Sequence of chain 1.B:
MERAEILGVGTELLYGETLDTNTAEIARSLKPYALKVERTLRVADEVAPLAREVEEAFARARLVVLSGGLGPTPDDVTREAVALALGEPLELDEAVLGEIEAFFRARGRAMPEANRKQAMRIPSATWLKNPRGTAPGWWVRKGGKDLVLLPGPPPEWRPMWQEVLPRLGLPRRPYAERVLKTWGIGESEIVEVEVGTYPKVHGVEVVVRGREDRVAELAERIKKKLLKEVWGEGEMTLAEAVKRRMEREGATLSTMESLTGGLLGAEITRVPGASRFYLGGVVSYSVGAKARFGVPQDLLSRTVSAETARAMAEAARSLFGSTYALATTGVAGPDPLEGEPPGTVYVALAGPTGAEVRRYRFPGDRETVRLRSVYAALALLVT

Sequence of chain 1.A:
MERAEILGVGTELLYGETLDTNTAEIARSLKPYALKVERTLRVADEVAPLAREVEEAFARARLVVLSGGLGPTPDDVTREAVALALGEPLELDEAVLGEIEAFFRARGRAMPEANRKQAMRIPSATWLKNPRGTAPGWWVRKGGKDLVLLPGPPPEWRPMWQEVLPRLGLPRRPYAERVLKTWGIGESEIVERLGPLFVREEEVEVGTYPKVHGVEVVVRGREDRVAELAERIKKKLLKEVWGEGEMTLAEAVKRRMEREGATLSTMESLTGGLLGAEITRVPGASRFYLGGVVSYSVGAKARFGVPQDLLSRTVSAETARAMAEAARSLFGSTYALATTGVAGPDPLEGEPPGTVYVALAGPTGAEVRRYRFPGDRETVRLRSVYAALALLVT

Binding-site contacts:
Ligand atom C6 contacts residue TYR296 of chain 1.B at 3.8 Å (hydrophobic).
Ligand atom O8 contacts residue SER269 of chain 1.B at 2.8 Å (h-bond).
Ligand atom O5' contacts residue SER286 of chain 1.A at 3.6 Å.
Ligand atom O3P contacts residue GLY284 of chain 1.A at 2.8 Å (h-bond).
Ligand atom O7 contacts residue GLY341 of chain 1.B at 2.8 Å (h-bond).
Ligand atom O2P contacts residue GLY284 of chain 1.A at 3.2 Å (h-bond).
Ligand atom C7 contacts residue THR340 of chain 1.B at 3.4 Å.
Ligand atom P contacts residue SER286 of chain 1.A at 3.6 Å.
Ligand atom O1P contacts residue SER286 of chain 1.A at 3.3 Å (h-bond).
Ligand atom C2 contacts residue GLY341 of chain 1.B at 3.0 Å.
Ligand atom C7 contacts residue GLY341 of chain 1.B at 3.3 Å.
Ligand atom O2P contacts residue SER286 of chain 1.A at 2.8 Å (h-bond).
Ligand atom C7 contacts residue LEU270 of chain 1.B at 3.6 Å (hydrophobic).
Ligand atom O2' contacts residue GLY344 of chain 1.B at 3.7 Å.
Ligand atom C4 contacts residue TYR296 of chain 1.B at 3.7 Å (hydrophobic).
Ligand atom C5 contacts residue TYR296 of chain 1.B at 3.4 Å (hydrophobic).
Ligand atom O1P contacts residue ARG377 of chain 1.B at 2.8 Å (salt-bridge).
Ligand atom O3' contacts residue VAL342 of chain 1.B at 3.6 Å.
Ligand atom O2P contacts residue ALA285 of chain 1.A at 3.4 Å (h-bond).
Ligand atom P contacts residue GLY284 of chain 1.A at 3.4 Å.
Ligand atom O8 contacts residue THR340 of chain 1.B at 2.8 Å (h-bond).
Ligand atom C7 contacts residue SER269 of chain 1.B at 2.6 Å.
Ligand atom O3P contacts residue ARG377 of chain 1.B at 2.9 Å (salt-bridge).
Ligand atom O8 contacts residue LYS301 of chain 1.B at 3.6 Å.
Ligand atom O3' contacts residue GLY344 of chain 1.B at 3.0 Å (h-bond).
Ligand atom O2' contacts residue ALA343 of chain 1.B at 3.0 Å (h-bond).
Ligand atom O3P contacts residue PRO283 of chain 1.A at 3.4 Å.
Ligand atom C3 contacts residue SER269 of chain 1.B at 3.3 Å.
Ligand atom P contacts residue ALA285 of chain 1.A at 3.7 Å.
Ligand atom O7 contacts residue SER269 of chain 1.B at 2.6 Å (h-bond).
Ligand atom P contacts residue ARG377 of chain 1.B at 3.5 Å.
Ligand atom C2 contacts residue LEU348 of chain 1.B at 3.6 Å (hydrophobic).
Ligand atom C3 contacts residue GLY341 of chain 1.B at 3.6 Å.
Ligand atom O7 contacts residue LEU270 of chain 1.B at 3.0 Å (h-bond).
Ligand atom C3 contacts residue LEU270 of chain 1.B at 3.8 Å (hydrophobic).
Ligand atom O1P contacts residue TYR296 of chain 1.B at 2.7 Å (h-bond).
Ligand atom O3' contacts residue ASP346 of chain 1.B at 2.8 Å (salt-bridge).
Ligand atom C4 contacts residue SER269 of chain 1.B at 3.3 Å.
Ligand atom O7 contacts residue THR340 of chain 1.B at 3.2 Å.
Ligand atom O1P contacts residue ALA285 of chain 1.A at 3.4 Å (h-bond).

A protein and the small-molecule ligand that binds it are described below.
Small molecule (SMILES): O=C(O)c1ccc[n+]([C@@H]2O[C@H](CO[P](=O)([O-])O)[C@@H](O)[C@H]2O)c1